Sequence of chain 1.A:
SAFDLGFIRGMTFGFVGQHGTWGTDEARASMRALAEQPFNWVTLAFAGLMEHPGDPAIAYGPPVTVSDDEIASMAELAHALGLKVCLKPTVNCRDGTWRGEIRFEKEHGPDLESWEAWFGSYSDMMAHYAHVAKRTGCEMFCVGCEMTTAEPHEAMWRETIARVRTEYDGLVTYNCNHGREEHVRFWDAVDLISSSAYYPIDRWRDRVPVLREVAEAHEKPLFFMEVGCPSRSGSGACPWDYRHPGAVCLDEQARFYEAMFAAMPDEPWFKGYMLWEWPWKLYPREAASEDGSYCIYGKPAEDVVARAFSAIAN

Binding-site contacts:
Ligand atom O6 contacts residue TRP245 of chain 1.A at 3.4 Å.
Ligand atom O2 contacts residue TRP245 of chain 1.A at 3.7 Å.
Ligand atom O4 contacts residue IFM1 of chain 1.E at 2.9 Å (h-bond).
Ligand atom C5 contacts residue ASN182 of chain 1.A at 4.1 Å.
Ligand atom O2 contacts residue ASN182 of chain 1.A at 3.3 Å (h-bond).
Ligand atom C2 contacts residue ASN182 of chain 1.A at 4.0 Å.
Ligand atom C6 contacts residue ASN182 of chain 1.A at 3.6 Å.
Ligand atom C3 contacts residue TRP245 of chain 1.A at 3.7 Å (hydrophobic).
Ligand atom O4 contacts residue GLU151 of chain 1.A at 2.6 Å (salt-bridge).
Ligand atom C3 contacts residue ASN182 of chain 1.A at 4.0 Å.
Ligand atom O6 contacts residue GLU151 of chain 1.A at 4.0 Å.
Ligand atom C3 contacts residue TRP103 of chain 1.A at 3.4 Å (hydrophobic).
Ligand atom C6 contacts residue GLU151 of chain 1.A at 3.4 Å.
Ligand atom O1 contacts residue TRP245 of chain 1.A at 3.7 Å.
Ligand atom O6 contacts residue ASN182 of chain 1.A at 2.6 Å (h-bond).
Ligand atom O3 contacts residue TRP245 of chain 1.A at 3.9 Å.
Ligand atom O6 contacts residue TYR203 of chain 1.A at 3.6 Å.
Ligand atom O6 contacts residue HIS183 of chain 1.A at 3.2 Å.
Ligand atom O4 contacts residue TRP103 of chain 1.A at 3.6 Å (h-bond).
Ligand atom C4 contacts residue TRP245 of chain 1.A at 4.1 Å (hydrophobic).
Ligand atom C5 contacts residue TRP103 of chain 1.A at 4.0 Å (hydrophobic).
Ligand atom C2 contacts residue HIS183 of chain 1.A at 3.7 Å.
Ligand atom O5 contacts residue TRP245 of chain 1.A at 3.6 Å.
Ligand atom C6 contacts residue IFM1 of chain 1.E at 3.5 Å.
Ligand atom C4 contacts residue GLU151 of chain 1.A at 3.6 Å.
Ligand atom C1 contacts residue TRP103 of chain 1.A at 4.0 Å (hydrophobic).
Ligand atom O3 contacts residue TYR247 of chain 1.A at 3.7 Å.
Ligand atom O4 contacts residue TRP245 of chain 1.A at 3.5 Å.
Ligand atom C1 contacts residue TRP245 of chain 1.A at 4.1 Å (hydrophobic).
Ligand atom O3 contacts residue HIS183 of chain 1.A at 2.8 Å (h-bond).
Ligand atom C6 contacts residue TRP245 of chain 1.A at 3.6 Å (hydrophobic).
Ligand atom C6 contacts residue GLU106 of chain 1.A at 4.1 Å.
Ligand atom C6 contacts residue TYR203 of chain 1.A at 3.8 Å (hydrophobic).
Ligand atom C4 contacts residue TRP103 of chain 1.A at 4.0 Å (hydrophobic).
Ligand atom O3 contacts residue TRP103 of chain 1.A at 3.9 Å.
Ligand atom C4 contacts residue TRP245 of chain 1.A at 3.9 Å (hydrophobic).
Ligand atom C4 contacts residue IFM1 of chain 1.E at 3.6 Å.
Ligand atom C5 contacts residue GLU151 of chain 1.A at 3.4 Å.
Ligand atom C3 contacts residue HIS183 of chain 1.A at 3.6 Å.
Ligand atom O3 contacts residue ASN182 of chain 1.A at 3.0 Å (h-bond).

This small molecule binds to this protein.
Small molecule (SMILES): O=C1O[C@H](CO)[C@@H](O[C@@H]2O[C@H](CO)[C@@H](O)[C@H](O)[C@@H]2O)[C@H](O)[C@@H]1O